A small-molecule ligand and the protein it binds are described below.
Small molecule (SMILES): Cc1ccc(CNC(=O)N2CCC[C@]3(CCN(Cc4ccc(Cl)c(Cl)c4)C3)C2)cc1

Sequence of chain 1.B:
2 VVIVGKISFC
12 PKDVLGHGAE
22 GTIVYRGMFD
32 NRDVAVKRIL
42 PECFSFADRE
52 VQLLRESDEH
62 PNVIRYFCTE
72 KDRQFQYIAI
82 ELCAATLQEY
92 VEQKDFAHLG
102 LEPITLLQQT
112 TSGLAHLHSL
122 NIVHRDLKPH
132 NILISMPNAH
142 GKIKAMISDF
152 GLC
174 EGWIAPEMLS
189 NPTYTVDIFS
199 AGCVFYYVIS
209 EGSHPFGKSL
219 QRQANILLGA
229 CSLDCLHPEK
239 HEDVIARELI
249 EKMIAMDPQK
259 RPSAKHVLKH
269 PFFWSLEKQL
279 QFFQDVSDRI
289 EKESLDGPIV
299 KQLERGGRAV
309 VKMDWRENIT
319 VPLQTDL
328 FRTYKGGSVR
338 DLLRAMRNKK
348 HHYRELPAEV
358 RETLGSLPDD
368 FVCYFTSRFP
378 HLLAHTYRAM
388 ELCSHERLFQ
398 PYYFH

Binding-site contacts:
Ligand atom N26 contacts residue GLU51 of chain 1.B at 3.7 Å.
Ligand atom C24 contacts residue ARG126 of chain 1.B at 3.4 Å.
Ligand atom C14 contacts residue ASP150 of chain 1.B at 3.7 Å.
Ligand atom C6 contacts residue ASP150 of chain 1.B at 3.6 Å.
Ligand atom C3 contacts residue LYS38 of chain 1.B at 3.9 Å.
Ligand atom C14 contacts residue THR23 of chain 1.B at 3.7 Å.
Ligand atom C1 contacts residue TYR67 of chain 1.B at 3.9 Å (hydrophobic).
Ligand atom C17 contacts residue ASP150 of chain 1.B at 3.4 Å.
Ligand atom C18 contacts residue CYS44 of chain 1.B at 3.8 Å (hydrophobic).
Ligand atom C23 contacts residue ALA48 of chain 1.B at 3.4 Å (hydrophobic).
Ligand atom C18 contacts residue GLU51 of chain 1.B at 3.7 Å.
Ligand atom C24 contacts residue GLU51 of chain 1.B at 3.3 Å.
Ligand atom O28 contacts residue ILE79 of chain 1.B at 4.0 Å.
Ligand atom C20 contacts residue GLU51 of chain 1.B at 3.8 Å.
Ligand atom C20 contacts residue ASP150 of chain 1.B at 3.5 Å.
Ligand atom C19 contacts residue ARG126 of chain 1.B at 3.4 Å.
Ligand atom C6 contacts residue SER149 of chain 1.B at 4.0 Å.
Ligand atom C6 contacts residue HIS125 of chain 1.B at 3.5 Å.
Ligand atom C24 contacts residue VAL124 of chain 1.B at 4.0 Å (hydrophobic).
Ligand atom C9 contacts residue LYS38 of chain 1.B at 4.1 Å.
Ligand atom C5 contacts residue ASP150 of chain 1.B at 4.0 Å.
Ligand atom C1 contacts residue LYS38 of chain 1.B at 3.8 Å.
Ligand atom O28 contacts residue LYS38 of chain 1.B at 3.1 Å (salt-bridge).
Ligand atom C14 contacts residue ALA20 of chain 1.B at 3.2 Å (hydrophobic).
Ligand atom C8 contacts residue LYS38 of chain 1.B at 4.0 Å.
Ligand atom C3 contacts residue VAL52 of chain 1.B at 3.9 Å (hydrophobic).
Ligand atom C15 contacts residue ASP150 of chain 1.B at 3.3 Å.
Ligand atom C3 contacts residue ILE79 of chain 1.B at 4.0 Å (hydrophobic).
Ligand atom C22 contacts residue ILE65 of chain 1.B at 3.2 Å (hydrophobic).
Ligand atom C1 contacts residue ILE81 of chain 1.B at 4.0 Å (hydrophobic).
Ligand atom C15 contacts residue ALA20 of chain 1.B at 3.8 Å (hydrophobic).
Ligand atom C23 contacts residue VAL52 of chain 1.B at 4.0 Å (hydrophobic).
Ligand atom N26 contacts residue ALA48 of chain 1.B at 3.4 Å.
Ligand atom N27 contacts residue ARG126 of chain 1.B at 4.0 Å.
Ligand atom C24 contacts residue HIS125 of chain 1.B at 3.7 Å.
Ligand atom C5 contacts residue HIS125 of chain 1.B at 3.6 Å.
Ligand atom C7 contacts residue GLU51 of chain 1.B at 3.2 Å.
Ligand atom C10 contacts residue GLU51 of chain 1.B at 3.6 Å.
Ligand atom C19 contacts residue GLU51 of chain 1.B at 3.5 Å.
Ligand atom N27 contacts residue GLU51 of chain 1.B at 2.8 Å (salt-bridge).